Binding-site contacts:
Ligand atom C1 contacts residue ASN73 of chain 1.A at 1.2 Å.
Ligand atom O7 contacts residue ASN73 of chain 1.A at 3.5 Å (h-bond).
Ligand atom O7 contacts residue LYS110 of chain 1.A at 3.4 Å (salt-bridge).
Ligand atom C6 contacts residue PHE17 of chain 1.A at 3.5 Å (hydrophobic).
Ligand atom O4 contacts residue LYS22 of chain 1.A at 3.4 Å (salt-bridge).
Ligand atom C5 contacts residue ASN73 of chain 1.A at 3.7 Å.
Ligand atom O3 contacts residue LYS22 of chain 1.A at 3.0 Å (salt-bridge).
Ligand atom O3 contacts residue ASP41 of chain 1.A at 3.9 Å.
Ligand atom O7 contacts residue ASP41 of chain 1.A at 1.8 Å (salt-bridge).
Ligand atom C2 contacts residue PHE17 of chain 1.A at 3.6 Å (hydrophobic).
Ligand atom C6 contacts residue THR36 of chain 1.A at 3.9 Å.
Ligand atom O7 contacts residue ARG77 of chain 1.A at 3.0 Å (salt-bridge).
Ligand atom C7 contacts residue ARG77 of chain 1.A at 3.5 Å.
Ligand atom C5 contacts residue PHE19 of chain 1.A at 3.8 Å (hydrophobic).
Ligand atom C1 contacts residue THR75 of chain 1.A at 3.6 Å.
Ligand atom C1 contacts residue PHE17 of chain 1.A at 3.7 Å (hydrophobic).
Ligand atom C7 contacts residue ASP41 of chain 1.A at 3.0 Å.
Ligand atom C8 contacts residue ARG77 of chain 1.A at 3.4 Å.
Ligand atom C8 contacts residue ASP41 of chain 1.A at 3.8 Å.
Ligand atom C6 contacts residue PHE19 of chain 1.A at 3.9 Å (hydrophobic).
Ligand atom O4 contacts residue VAL40 of chain 1.A at 3.6 Å.
Ligand atom O5 contacts residue ASN73 of chain 1.A at 2.5 Å (h-bond).
Ligand atom N2 contacts residue ASN73 of chain 1.A at 2.2 Å (h-bond).
Ligand atom O6 contacts residue PHE19 of chain 1.A at 3.6 Å.
Ligand atom C3 contacts residue ASN73 of chain 1.A at 3.3 Å.
Ligand atom C2 contacts residue ASN73 of chain 1.A at 2.0 Å.
Ligand atom O5 contacts residue PHE17 of chain 1.A at 3.9 Å.
Ligand atom C6 contacts residue PHE19 of chain 1.A at 3.9 Å (hydrophobic).
Ligand atom C6 contacts residue ASN73 of chain 1.A at 3.7 Å.
Ligand atom C4 contacts residue PHE17 of chain 1.A at 3.8 Å (hydrophobic).
Ligand atom O5 contacts residue GLN71 of chain 1.A at 3.9 Å.
Ligand atom O7 contacts residue VAL38 of chain 1.A at 3.8 Å.
Ligand atom C3 contacts residue ASP41 of chain 1.A at 3.8 Å.
Ligand atom O7 contacts residue VAL40 of chain 1.A at 3.6 Å.
Ligand atom O4 contacts residue FUC8 of chain 1.D at 3.0 Å (h-bond).
Ligand atom O6 contacts residue MAN4 of chain 1.D at 3.6 Å.
Ligand atom C1 contacts residue PHE19 of chain 1.A at 3.5 Å (hydrophobic).
Ligand atom C2 contacts residue PHE19 of chain 1.A at 3.7 Å (hydrophobic).
Ligand atom C3 contacts residue PHE17 of chain 1.A at 3.8 Å (hydrophobic).
Ligand atom C7 contacts residue ASN73 of chain 1.A at 3.0 Å.

Sequence of chain 1.A:
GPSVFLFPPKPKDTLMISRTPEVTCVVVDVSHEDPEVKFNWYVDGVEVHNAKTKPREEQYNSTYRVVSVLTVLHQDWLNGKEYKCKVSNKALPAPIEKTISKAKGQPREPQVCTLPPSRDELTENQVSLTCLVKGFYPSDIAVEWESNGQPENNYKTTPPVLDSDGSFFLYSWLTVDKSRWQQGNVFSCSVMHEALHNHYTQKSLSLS

The protein below binds the small molecule below.
Small molecule (SMILES): CC(=O)N[C@H]1[C@H](O[C@H]2[C@H](O)[C@@H](NC(C)=O)CO[C@@H]2CO[C@@H]2O[C@@H](C)[C@@H](O)[C@@H](O)[C@@H]2O)O[C@H](CO)[C@@H](O[C@@H]2O[C@H](CO[C@H]3O[C@H](CO)[C@@H](O)[C@H](O)[C@@H]3O[C@@H]3O[C@H](CO)[C@@H](O)[C@H](O)[C@H]3NC(C)=O)[C@@H](O)[C@H](O[C@H]3O[C@H](CO)[C@@H](O)[C@H](O)[C@@H]3O[C@@H]3O[C@H](CO)[C@@H](O)[C@H](O)[C@H]3NC(C)=O)[C@@H]2O)[C@@H]1O